Sequence of chain 1.B:
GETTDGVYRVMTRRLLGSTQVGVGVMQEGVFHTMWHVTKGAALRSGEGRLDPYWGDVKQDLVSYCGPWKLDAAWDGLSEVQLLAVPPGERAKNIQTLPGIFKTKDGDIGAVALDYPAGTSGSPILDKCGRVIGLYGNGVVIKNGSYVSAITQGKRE

A protein and the small-molecule ligand that binds it are described below.
Small molecule (SMILES): CC(C)Nc1nc2ccccc2[nH]1

Binding-site contacts:
Ligand atom C1 contacts residue SER151 of chain 1.B at 4.3 Å.
Ligand atom C5 contacts residue TYR121 of chain 1.B at 3.2 Å (hydrophobic).
Ligand atom C6 contacts residue TYR141 of chain 1.B at 3.8 Å (hydrophobic).
Ligand atom C5 contacts residue PRO122 of chain 1.B at 4.4 Å (hydrophobic).
Ligand atom C8 contacts residue ALA123 of chain 1.B at 4.1 Å (hydrophobic).
Ligand atom N3 contacts residue TYR152 of chain 1.B at 3.6 Å.
Ligand atom N2 contacts residue TYR121 of chain 1.B at 2.8 Å (h-bond).
Ligand atom C8 contacts residue SER126 of chain 1.B at 3.4 Å.
Ligand atom C1 contacts residue VAL146 of chain 1.B at 3.7 Å (hydrophobic).
Ligand atom C2 contacts residue ASP120 of chain 1.B at 4.4 Å.
Ligand atom C6 contacts residue TYR121 of chain 1.B at 3.3 Å (hydrophobic).
Ligand atom C5 contacts residue ALA123 of chain 1.B at 4.0 Å (hydrophobic).
Ligand atom C1 contacts residue ASP120 of chain 1.B at 3.9 Å.
Ligand atom N2 contacts residue ASP120 of chain 1.B at 3.0 Å (salt-bridge).
Ligand atom C7 contacts residue GLY142 of chain 1.B at 3.8 Å.
Ligand atom C7 contacts residue TYR152 of chain 1.B at 3.7 Å (hydrophobic).
Ligand atom C4 contacts residue TYR121 of chain 1.B at 4.0 Å (hydrophobic).
Ligand atom C7 contacts residue SER126 of chain 1.B at 3.4 Å.
Ligand atom C7 contacts residue ALA123 of chain 1.B at 3.9 Å (hydrophobic).
Ligand atom C9 contacts residue GLY142 of chain 1.B at 4.4 Å.
Ligand atom C9 contacts residue TYR152 of chain 1.B at 3.6 Å (hydrophobic).
Ligand atom C6 contacts residue PRO122 of chain 1.B at 3.9 Å (hydrophobic).
Ligand atom C4 contacts residue TYR152 of chain 1.B at 3.7 Å (hydrophobic).
Ligand atom N2 contacts residue ALA123 of chain 1.B at 4.4 Å.
Ligand atom C4 contacts residue ASP120 of chain 1.B at 3.5 Å.
Ligand atom C10 contacts residue ALA123 of chain 1.B at 4.3 Å (hydrophobic).
Ligand atom C9 contacts residue ALA123 of chain 1.B at 4.2 Å (hydrophobic).
Ligand atom N1 contacts residue TYR152 of chain 1.B at 3.9 Å.
Ligand atom N1 contacts residue ASP120 of chain 1.B at 3.1 Å (salt-bridge).
Ligand atom C10 contacts residue TYR152 of chain 1.B at 3.6 Å (hydrophobic).
Ligand atom C1 contacts residue GLY150 of chain 1.B at 3.5 Å.
Ligand atom C8 contacts residue GLY142 of chain 1.B at 3.4 Å.
Ligand atom C8 contacts residue TYR152 of chain 1.B at 3.4 Å (hydrophobic).
Ligand atom C6 contacts residue ALA123 of chain 1.B at 3.9 Å (hydrophobic).
Ligand atom C5 contacts residue ASP120 of chain 1.B at 4.3 Å.
Ligand atom C7 contacts residue TYR141 of chain 1.B at 4.2 Å (hydrophobic).
Ligand atom N2 contacts residue TYR152 of chain 1.B at 3.7 Å.
Ligand atom C1 contacts residue TYR152 of chain 1.B at 3.9 Å (hydrophobic).
Ligand atom C5 contacts residue TYR152 of chain 1.B at 3.7 Å (hydrophobic).
Ligand atom C6 contacts residue TYR152 of chain 1.B at 3.5 Å (hydrophobic).